A protein and the small-molecule ligand that binds it are described below.
Small molecule (SMILES): N[C@@H]1[C@@H](O)[C@H](O[C@@H]2O[C@H](CO)[C@@H](O[C@@H]3O[C@H](CO)[C@@H](O)[C@H](O)[C@H]3N)[C@H](O)[C@H]2N)[C@@H](CO)O[C@H]1O

Sequence of chain 1.A:
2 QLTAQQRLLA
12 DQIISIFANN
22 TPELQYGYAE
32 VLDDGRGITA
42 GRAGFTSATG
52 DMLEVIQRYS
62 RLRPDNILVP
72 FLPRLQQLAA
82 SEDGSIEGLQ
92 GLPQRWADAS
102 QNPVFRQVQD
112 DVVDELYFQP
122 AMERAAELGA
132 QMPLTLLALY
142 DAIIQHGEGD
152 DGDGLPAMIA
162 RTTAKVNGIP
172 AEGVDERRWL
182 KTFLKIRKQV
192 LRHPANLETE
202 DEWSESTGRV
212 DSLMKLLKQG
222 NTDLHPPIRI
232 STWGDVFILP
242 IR

Binding-site contacts:
Ligand atom O3 contacts residue THR50 of chain 1.A at 3.3 Å (h-bond).
Ligand atom N2 contacts residue ASP52 of chain 1.A at 2.8 Å (salt-bridge).
Ligand atom O3 contacts residue TYR118 of chain 1.A at 3.1 Å (h-bond).
Ligand atom C5 contacts residue GLU149 of chain 1.A at 3.9 Å.
Ligand atom C6 contacts residue GLN146 of chain 1.A at 3.8 Å.
Ligand atom C5 contacts residue GLN146 of chain 1.A at 3.7 Å.
Ligand atom O1 contacts residue GLY45 of chain 1.A at 3.7 Å.
Ligand atom C2 contacts residue THR50 of chain 1.A at 3.7 Å.
Ligand atom O5 contacts residue ARG37 of chain 1.A at 3.3 Å (salt-bridge).
Ligand atom C3 contacts residue TYR118 of chain 1.A at 3.5 Å (hydrophobic).
Ligand atom C6 contacts residue HIS147 of chain 1.A at 3.7 Å.
Ligand atom O6 contacts residue TYR118 of chain 1.A at 3.8 Å.
Ligand atom O5 contacts residue GLY148 of chain 1.A at 3.6 Å.
Ligand atom C4 contacts residue GLY148 of chain 1.A at 4.0 Å.
Ligand atom O1 contacts residue GCS1 of chain 1.C at 1.7 Å.
Ligand atom O5 contacts residue GCS1 of chain 1.C at 3.3 Å.
Ligand atom C4 contacts residue THR50 of chain 1.A at 4.0 Å.
Ligand atom C1 contacts residue GLN146 of chain 1.A at 3.9 Å.
Ligand atom C6 contacts residue GLU149 of chain 1.A at 3.9 Å.
Ligand atom O6 contacts residue THR50 of chain 1.A at 3.9 Å.
Ligand atom C1 contacts residue ILE145 of chain 1.A at 3.6 Å (hydrophobic).
Ligand atom O6 contacts residue ASP151 of chain 1.A at 3.6 Å (salt-bridge).
Ligand atom O6 contacts residue GLU149 of chain 1.A at 3.1 Å (salt-bridge).
Ligand atom N2 contacts residue TYR118 of chain 1.A at 3.3 Å (h-bond).
Ligand atom O5 contacts residue GLN146 of chain 1.A at 3.8 Å.
Ligand atom N2 contacts residue THR50 of chain 1.A at 3.9 Å.
Ligand atom C1 contacts residue GLY148 of chain 1.A at 3.9 Å.
Ligand atom O5 contacts residue GLU149 of chain 1.A at 3.8 Å.
Ligand atom C6 contacts residue ASP151 of chain 1.A at 3.8 Å.
Ligand atom O1 contacts residue ILE145 of chain 1.A at 4.0 Å.
Ligand atom O6 contacts residue ARG37 of chain 1.A at 3.3 Å (salt-bridge).
Ligand atom O4 contacts residue GLY148 of chain 1.A at 3.5 Å.
Ligand atom O3 contacts residue ASP52 of chain 1.A at 3.6 Å.
Ligand atom N2 contacts residue GLY45 of chain 1.A at 3.1 Å (h-bond).
Ligand atom O3 contacts residue GLY150 of chain 1.A at 3.2 Å.
Ligand atom C1 contacts residue GCS1 of chain 1.C at 2.7 Å.
Ligand atom C2 contacts residue GLY150 of chain 1.A at 3.7 Å.
Ligand atom C3 contacts residue THR50 of chain 1.A at 4.0 Å.
Ligand atom C2 contacts residue TYR118 of chain 1.A at 4.0 Å (hydrophobic).
Ligand atom C6 contacts residue ARG37 of chain 1.A at 3.5 Å.